Binding-site contacts:
Ligand atom C5' contacts residue TYR285 of chain 1.F at 3.6 Å (hydrophobic).
Ligand atom O6 contacts residue MET288 of chain 1.F at 3.3 Å (h-bond).
Ligand atom O5' contacts residue GLY202 of chain 1.F at 3.5 Å.
Ligand atom N3 contacts residue CYS205 of chain 1.F at 3.8 Å.
Ligand atom O5' contacts residue GLY239 of chain 1.F at 3.5 Å.
Ligand atom O6 contacts residue GLU313 of chain 1.F at 3.5 Å (salt-bridge).
Ligand atom C4' contacts residue ASP238 of chain 1.F at 3.6 Å.
Ligand atom C2 contacts residue CYS205 of chain 1.F at 3.3 Å (hydrophobic).
Ligand atom N7 contacts residue GLY287 of chain 1.F at 3.6 Å.
Ligand atom C3' contacts residue ASP238 of chain 1.F at 3.5 Å.
Ligand atom O2P contacts residue SER262 of chain 1.F at 3.2 Å (h-bond).
Ligand atom O3' contacts residue MET259 of chain 1.F at 3.5 Å (h-bond).
Ligand atom O2P contacts residue TYR285 of chain 1.F at 2.7 Å (h-bond).
Ligand atom O3' contacts residue ASP238 of chain 1.F at 2.6 Å (salt-bridge).
Ligand atom O2' contacts residue ASP238 of chain 1.F at 2.2 Å (salt-bridge).
Ligand atom N3 contacts residue 8L41 of chain 1.Z at 3.8 Å.
Ligand atom N7 contacts residue MET288 of chain 1.F at 3.1 Å (h-bond).
Ligand atom C5 contacts residue ILE204 of chain 1.F at 3.6 Å (hydrophobic).
Ligand atom O1P contacts residue GLY261 of chain 1.F at 3.1 Å (h-bond).
Ligand atom O3P contacts residue GLY239 of chain 1.F at 3.8 Å.
Ligand atom C2 contacts residue GLU313 of chain 1.F at 3.7 Å.
Ligand atom N1 contacts residue 8L41 of chain 1.Z at 3.6 Å.
Ligand atom O6 contacts residue GLY287 of chain 1.F at 3.4 Å.
Ligand atom C2 contacts residue THR207 of chain 1.F at 3.7 Å.
Ligand atom C2 contacts residue 8L41 of chain 1.Z at 3.4 Å.
Ligand atom C8 contacts residue ILE204 of chain 1.F at 3.6 Å (hydrophobic).
Ligand atom N7 contacts residue ILE204 of chain 1.F at 3.4 Å.
Ligand atom O3P contacts residue GLY240 of chain 1.F at 2.9 Å (h-bond).
Ligand atom O2' contacts residue ASN177 of chain 1.F at 3.7 Å.
Ligand atom C8 contacts residue MET75 of chain 1.F at 3.6 Å (hydrophobic).
Ligand atom C2' contacts residue ASP238 of chain 1.F at 3.5 Å.
Ligand atom C6 contacts residue GLU313 of chain 1.F at 3.6 Å.
Ligand atom O3P contacts residue SER203 of chain 1.F at 3.1 Å (h-bond).
Ligand atom O6 contacts residue GLY289 of chain 1.F at 2.8 Å (h-bond).
Ligand atom O2P contacts residue SER203 of chain 1.F at 2.9 Å (h-bond).
Ligand atom O3' contacts residue ALA73 of chain 1.F at 3.4 Å.
Ligand atom C6 contacts residue GLY289 of chain 1.F at 3.6 Å.
Ligand atom O6 contacts residue GLY314 of chain 1.F at 3.5 Å.
Ligand atom N1 contacts residue GLU313 of chain 1.F at 2.8 Å (salt-bridge).
Ligand atom O3P contacts residue GLY202 of chain 1.F at 3.6 Å.

This small molecule binds to this protein.
Small molecule (SMILES): O=c1[nH]cnc2c1ncn2[C@@H]1O[C@H](COP(=O)(O)O)[C@@H](O)[C@H]1O

Sequence of chain 1.F:
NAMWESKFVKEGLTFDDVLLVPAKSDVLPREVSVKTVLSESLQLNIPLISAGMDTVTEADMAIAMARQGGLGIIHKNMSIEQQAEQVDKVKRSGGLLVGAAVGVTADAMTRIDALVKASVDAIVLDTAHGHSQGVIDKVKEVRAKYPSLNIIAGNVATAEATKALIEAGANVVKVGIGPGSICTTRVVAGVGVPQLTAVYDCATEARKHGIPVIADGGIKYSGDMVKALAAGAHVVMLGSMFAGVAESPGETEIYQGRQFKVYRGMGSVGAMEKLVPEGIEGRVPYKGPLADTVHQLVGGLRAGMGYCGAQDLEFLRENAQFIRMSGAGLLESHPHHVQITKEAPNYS